Sequence of chain 2.A:
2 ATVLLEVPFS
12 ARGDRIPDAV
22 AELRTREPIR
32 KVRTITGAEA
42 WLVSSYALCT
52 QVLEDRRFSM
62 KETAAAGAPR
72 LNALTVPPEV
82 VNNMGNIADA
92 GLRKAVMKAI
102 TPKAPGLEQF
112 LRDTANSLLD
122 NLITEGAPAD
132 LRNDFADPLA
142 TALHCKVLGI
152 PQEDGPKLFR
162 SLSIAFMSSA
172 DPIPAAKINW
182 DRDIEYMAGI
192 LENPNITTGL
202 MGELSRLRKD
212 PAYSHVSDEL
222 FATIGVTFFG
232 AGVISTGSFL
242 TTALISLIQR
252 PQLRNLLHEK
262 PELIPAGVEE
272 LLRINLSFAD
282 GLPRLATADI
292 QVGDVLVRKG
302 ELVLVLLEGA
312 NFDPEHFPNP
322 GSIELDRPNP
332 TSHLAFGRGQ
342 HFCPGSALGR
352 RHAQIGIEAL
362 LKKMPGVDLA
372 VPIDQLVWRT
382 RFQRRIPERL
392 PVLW

This small molecule binds to this protein.
Small molecule (SMILES): C[C@@H]1NC(=O)[C@H](Cc2ccc(O)cc2)NC1=O

Binding-site contacts:
Ligand atom OA contacts residue VAL81 of chain 2.A at 4.2 Å.
Ligand atom CE3 contacts residue TRP181 of chain 2.A at 4.4 Å (hydrophobic).
Ligand atom OA contacts residue VAL82 of chain 2.A at 3.5 Å.
Ligand atom CGB contacts residue PHE167 of chain 2.A at 4.3 Å (hydrophobic).
Ligand atom CE4 contacts residue VAL77 of chain 2.A at 3.6 Å (hydrophobic).
Ligand atom CB contacts residue VAL81 of chain 2.A at 4.3 Å (hydrophobic).
Ligand atom OB contacts residue HEM1 of chain 2.B at 3.5 Å.
Ligand atom OHB contacts residue ALA166 of chain 2.A at 3.6 Å.
Ligand atom CE4 contacts residue PHE167 of chain 2.A at 4.0 Å (hydrophobic).
Ligand atom CBA contacts residue MET61 of chain 2.A at 3.6 Å (hydrophobic).
Ligand atom OHB contacts residue PHE167 of chain 2.A at 4.2 Å.
Ligand atom OHB contacts residue TRP181 of chain 2.A at 4.3 Å.
Ligand atom NB contacts residue VAL81 of chain 2.A at 3.8 Å.
Ligand atom CD3 contacts residue PHE167 of chain 2.A at 4.0 Å (hydrophobic).
Ligand atom NA contacts residue VAL82 of chain 2.A at 4.0 Å.
Ligand atom CD4 contacts residue PHE167 of chain 2.A at 4.1 Å (hydrophobic).
Ligand atom NA contacts residue ASN84 of chain 2.A at 4.1 Å.
Ligand atom CE4 contacts residue THR76 of chain 2.A at 4.2 Å.
Ligand atom CAA contacts residue HEM1 of chain 2.B at 3.8 Å.
Ligand atom CD4 contacts residue VAL77 of chain 2.A at 4.3 Å (hydrophobic).
Ligand atom CB contacts residue ASN84 of chain 2.A at 3.6 Å.
Ligand atom CBA contacts residue HEM1 of chain 2.B at 3.8 Å.
Ligand atom CA contacts residue VAL82 of chain 2.A at 3.9 Å (hydrophobic).
Ligand atom CAA contacts residue MET61 of chain 2.A at 3.9 Å (hydrophobic).
Ligand atom OHB contacts residue VAL77 of chain 2.A at 3.8 Å.
Ligand atom CE3 contacts residue THR228 of chain 2.A at 3.9 Å.
Ligand atom CZB contacts residue VAL77 of chain 2.A at 3.7 Å (hydrophobic).
Ligand atom CAB contacts residue ASN84 of chain 2.A at 4.3 Å.
Ligand atom CAB contacts residue THR228 of chain 2.A at 4.3 Å.
Ligand atom CB contacts residue HEM1 of chain 2.B at 4.0 Å.
Ligand atom CGB contacts residue THR228 of chain 2.A at 4.2 Å.
Ligand atom CAA contacts residue VAL82 of chain 2.A at 3.5 Å (hydrophobic).
Ligand atom NA contacts residue HEM1 of chain 2.B at 3.1 Å (h-bond).
Ligand atom CBB contacts residue THR228 of chain 2.A at 4.4 Å.
Ligand atom CZB contacts residue PHE167 of chain 2.A at 3.8 Å (hydrophobic).
Ligand atom OB contacts residue ASN84 of chain 2.A at 3.0 Å (h-bond).
Ligand atom CE3 contacts residue PHE167 of chain 2.A at 3.8 Å (hydrophobic).
Ligand atom CD3 contacts residue THR228 of chain 2.A at 3.5 Å.
Ligand atom CA contacts residue VAL81 of chain 2.A at 3.9 Å (hydrophobic).
Ligand atom CAB contacts residue VAL81 of chain 2.A at 4.2 Å (hydrophobic).